Sequence of chain 4.A:
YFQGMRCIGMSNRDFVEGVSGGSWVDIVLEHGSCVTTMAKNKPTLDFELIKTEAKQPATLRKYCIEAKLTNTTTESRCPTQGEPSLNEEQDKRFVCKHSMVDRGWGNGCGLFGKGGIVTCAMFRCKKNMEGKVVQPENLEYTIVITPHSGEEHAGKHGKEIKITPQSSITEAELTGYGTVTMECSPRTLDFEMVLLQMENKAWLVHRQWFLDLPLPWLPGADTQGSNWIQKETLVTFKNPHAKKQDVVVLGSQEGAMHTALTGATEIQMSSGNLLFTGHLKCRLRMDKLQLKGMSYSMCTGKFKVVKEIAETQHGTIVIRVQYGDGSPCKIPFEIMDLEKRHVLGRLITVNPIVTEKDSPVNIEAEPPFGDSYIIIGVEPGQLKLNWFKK

Binding-site contacts:
Ligand atom C2 contacts residue ASN75 of chain 4.A at 2.6 Å.
Ligand atom C6 contacts residue NAG1 of chain 4.N at 3.4 Å.
Ligand atom O5 contacts residue THR48 of chain 4.B at 4.0 Å.
Ligand atom O7 contacts residue ASN75 of chain 4.A at 3.2 Å (h-bond).
Ligand atom C7 contacts residue ASN75 of chain 4.A at 2.8 Å.
Ligand atom C6 contacts residue THR48 of chain 4.B at 4.4 Å.
Ligand atom C3 contacts residue NAG1 of chain 4.N at 3.3 Å.
Ligand atom O6 contacts residue CYS45 of chain 4.B at 3.4 Å (h-bond).
Ligand atom C1 contacts residue ASN75 of chain 4.A at 1.3 Å.
Ligand atom O6 contacts residue GLU46 of chain 4.B at 3.8 Å.
Ligand atom C8 contacts residue PHE98 of chain 4.A at 3.6 Å (hydrophobic).
Ligand atom C2 contacts residue NAG1 of chain 4.N at 4.1 Å.
Ligand atom O6 contacts residue ASN75 of chain 4.A at 3.8 Å.
Ligand atom C6 contacts residue CYS45 of chain 4.B at 4.4 Å (hydrophobic).
Ligand atom O3 contacts residue NAG1 of chain 4.N at 2.4 Å (h-bond).
Ligand atom C3 contacts residue ASN75 of chain 4.A at 3.5 Å.
Ligand atom O4 contacts residue NAG1 of chain 4.N at 1.6 Å.
Ligand atom O6 contacts residue NAG1 of chain 4.N at 4.1 Å.
Ligand atom C6 contacts residue ASN75 of chain 4.A at 3.8 Å.
Ligand atom C5 contacts residue NAG1 of chain 4.N at 3.7 Å.
Ligand atom O7 contacts residue MET126 of chain 4.A at 3.1 Å.
Ligand atom C5 contacts residue ASN75 of chain 4.A at 3.2 Å.
Ligand atom C8 contacts residue ASN75 of chain 4.A at 3.0 Å.
Ligand atom C8 contacts residue MET126 of chain 4.A at 3.7 Å (hydrophobic).
Ligand atom N2 contacts residue ASN75 of chain 4.A at 3.0 Å (h-bond).
Ligand atom O6 contacts residue THR48 of chain 4.B at 4.0 Å.
Ligand atom O5 contacts residue ASN75 of chain 4.A at 2.1 Å (h-bond).
Ligand atom C4 contacts residue NAG1 of chain 4.N at 2.9 Å.
Ligand atom C7 contacts residue MET126 of chain 4.A at 3.8 Å (hydrophobic).
Ligand atom C4 contacts residue ASN75 of chain 4.A at 4.0 Å.

Sequence of chain 4.B:
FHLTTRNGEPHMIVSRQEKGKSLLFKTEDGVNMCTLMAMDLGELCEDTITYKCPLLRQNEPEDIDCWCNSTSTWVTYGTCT

The protein below binds the small molecule below.
Small molecule (SMILES): CC(=O)N[C@@H]1[C@@H](O)[C@H](O)[C@@H](CO)O[C@H]1O